Sequence of chain 4.A:
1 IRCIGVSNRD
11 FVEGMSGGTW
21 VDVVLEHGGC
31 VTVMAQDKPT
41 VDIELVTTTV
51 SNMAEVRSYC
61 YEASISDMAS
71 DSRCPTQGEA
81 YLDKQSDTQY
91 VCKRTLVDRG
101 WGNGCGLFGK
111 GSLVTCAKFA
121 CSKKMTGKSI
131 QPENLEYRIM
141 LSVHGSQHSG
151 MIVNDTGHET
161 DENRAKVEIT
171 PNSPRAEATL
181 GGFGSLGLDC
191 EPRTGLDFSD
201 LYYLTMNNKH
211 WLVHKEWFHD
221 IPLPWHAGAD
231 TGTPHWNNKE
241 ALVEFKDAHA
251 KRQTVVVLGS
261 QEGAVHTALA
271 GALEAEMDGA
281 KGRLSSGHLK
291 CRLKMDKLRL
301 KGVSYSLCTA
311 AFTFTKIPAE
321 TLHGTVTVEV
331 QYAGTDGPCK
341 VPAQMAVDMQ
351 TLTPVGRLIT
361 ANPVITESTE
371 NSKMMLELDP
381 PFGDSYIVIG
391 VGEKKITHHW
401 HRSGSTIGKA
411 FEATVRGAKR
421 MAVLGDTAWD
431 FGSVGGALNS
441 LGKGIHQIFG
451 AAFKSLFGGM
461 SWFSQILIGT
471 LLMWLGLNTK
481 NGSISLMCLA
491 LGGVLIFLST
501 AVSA

This protein binds this small molecule.
Small molecule (SMILES): CC(=O)N[C@@H]1[C@@H](O)[C@H](O)[C@@H](CO)O[C@H]1O

Binding-site contacts:
Ligand atom C7 contacts residue ASN154 of chain 4.A at 3.3 Å.
Ligand atom C1 contacts residue ASN154 of chain 4.A at 1.4 Å.
Ligand atom C5 contacts residue ASN154 of chain 4.A at 3.7 Å.
Ligand atom C2 contacts residue ASN154 of chain 4.A at 2.5 Å.
Ligand atom N2 contacts residue ASN154 of chain 4.A at 2.9 Å (h-bond).
Ligand atom C2 contacts residue THR156 of chain 4.A at 4.2 Å.
Ligand atom C3 contacts residue ASN154 of chain 4.A at 3.8 Å.
Ligand atom N2 contacts residue THR156 of chain 4.A at 4.3 Å.
Ligand atom C4 contacts residue ASN154 of chain 4.A at 4.3 Å.
Ligand atom C8 contacts residue ASN154 of chain 4.A at 2.8 Å.
Ligand atom O5 contacts residue THR156 of chain 4.A at 3.9 Å.
Ligand atom O5 contacts residue ASN154 of chain 4.A at 2.3 Å (h-bond).
Ligand atom C6 contacts residue MET151 of chain 4.A at 4.0 Å (hydrophobic).
Ligand atom C5 contacts residue THR156 of chain 4.A at 4.1 Å.
Ligand atom C3 contacts residue THR156 of chain 4.A at 4.5 Å.
Ligand atom O5 contacts residue MET151 of chain 4.A at 3.9 Å.
Ligand atom O7 contacts residue ASN154 of chain 4.A at 4.3 Å.
Ligand atom C1 contacts residue THR156 of chain 4.A at 3.2 Å.
Ligand atom O6 contacts residue MET151 of chain 4.A at 4.0 Å.